A protein and the small-molecule ligand that binds it are described below.
Small molecule (SMILES): CC(=O)N[C@H]1[C@H](O[C@H]2[C@H](O)[C@@H](NC(C)=O)CO[C@@H]2CO)O[C@H](CO)[C@@H](O)[C@@H]1O

Binding-site contacts:
Ligand atom C2 contacts residue ASN720 of chain 1.B at 2.4 Å.
Ligand atom C5 contacts residue GLN929 of chain 1.B at 4.2 Å.
Ligand atom O5 contacts residue ASN720 of chain 1.B at 2.4 Å (h-bond).
Ligand atom C4 contacts residue ASN720 of chain 1.B at 4.1 Å.
Ligand atom O7 contacts residue ASN720 of chain 1.B at 3.9 Å.
Ligand atom C6 contacts residue LEU925 of chain 1.B at 4.2 Å (hydrophobic).
Ligand atom C6 contacts residue GLN929 of chain 1.B at 3.6 Å.
Ligand atom C8 contacts residue ASN720 of chain 1.B at 4.0 Å.
Ligand atom C7 contacts residue ASN720 of chain 1.B at 3.3 Å.
Ligand atom C1 contacts residue ASN720 of chain 1.B at 1.4 Å.
Ligand atom C1 contacts residue LEU925 of chain 1.B at 4.3 Å (hydrophobic).
Ligand atom O5 contacts residue GLN929 of chain 1.B at 4.3 Å.
Ligand atom C4 contacts residue LEU925 of chain 1.B at 4.5 Å (hydrophobic).
Ligand atom C3 contacts residue ASN720 of chain 1.B at 3.7 Å.
Ligand atom C5 contacts residue LEU925 of chain 1.B at 3.9 Å (hydrophobic).
Ligand atom C5 contacts residue ASN720 of chain 1.B at 3.6 Å.
Ligand atom O4 contacts residue LEU925 of chain 1.B at 4.0 Å.
Ligand atom C8 contacts residue LEU925 of chain 1.B at 3.5 Å (hydrophobic).
Ligand atom N2 contacts residue ASN720 of chain 1.B at 2.6 Å (h-bond).

Sequence of chain 1.B:
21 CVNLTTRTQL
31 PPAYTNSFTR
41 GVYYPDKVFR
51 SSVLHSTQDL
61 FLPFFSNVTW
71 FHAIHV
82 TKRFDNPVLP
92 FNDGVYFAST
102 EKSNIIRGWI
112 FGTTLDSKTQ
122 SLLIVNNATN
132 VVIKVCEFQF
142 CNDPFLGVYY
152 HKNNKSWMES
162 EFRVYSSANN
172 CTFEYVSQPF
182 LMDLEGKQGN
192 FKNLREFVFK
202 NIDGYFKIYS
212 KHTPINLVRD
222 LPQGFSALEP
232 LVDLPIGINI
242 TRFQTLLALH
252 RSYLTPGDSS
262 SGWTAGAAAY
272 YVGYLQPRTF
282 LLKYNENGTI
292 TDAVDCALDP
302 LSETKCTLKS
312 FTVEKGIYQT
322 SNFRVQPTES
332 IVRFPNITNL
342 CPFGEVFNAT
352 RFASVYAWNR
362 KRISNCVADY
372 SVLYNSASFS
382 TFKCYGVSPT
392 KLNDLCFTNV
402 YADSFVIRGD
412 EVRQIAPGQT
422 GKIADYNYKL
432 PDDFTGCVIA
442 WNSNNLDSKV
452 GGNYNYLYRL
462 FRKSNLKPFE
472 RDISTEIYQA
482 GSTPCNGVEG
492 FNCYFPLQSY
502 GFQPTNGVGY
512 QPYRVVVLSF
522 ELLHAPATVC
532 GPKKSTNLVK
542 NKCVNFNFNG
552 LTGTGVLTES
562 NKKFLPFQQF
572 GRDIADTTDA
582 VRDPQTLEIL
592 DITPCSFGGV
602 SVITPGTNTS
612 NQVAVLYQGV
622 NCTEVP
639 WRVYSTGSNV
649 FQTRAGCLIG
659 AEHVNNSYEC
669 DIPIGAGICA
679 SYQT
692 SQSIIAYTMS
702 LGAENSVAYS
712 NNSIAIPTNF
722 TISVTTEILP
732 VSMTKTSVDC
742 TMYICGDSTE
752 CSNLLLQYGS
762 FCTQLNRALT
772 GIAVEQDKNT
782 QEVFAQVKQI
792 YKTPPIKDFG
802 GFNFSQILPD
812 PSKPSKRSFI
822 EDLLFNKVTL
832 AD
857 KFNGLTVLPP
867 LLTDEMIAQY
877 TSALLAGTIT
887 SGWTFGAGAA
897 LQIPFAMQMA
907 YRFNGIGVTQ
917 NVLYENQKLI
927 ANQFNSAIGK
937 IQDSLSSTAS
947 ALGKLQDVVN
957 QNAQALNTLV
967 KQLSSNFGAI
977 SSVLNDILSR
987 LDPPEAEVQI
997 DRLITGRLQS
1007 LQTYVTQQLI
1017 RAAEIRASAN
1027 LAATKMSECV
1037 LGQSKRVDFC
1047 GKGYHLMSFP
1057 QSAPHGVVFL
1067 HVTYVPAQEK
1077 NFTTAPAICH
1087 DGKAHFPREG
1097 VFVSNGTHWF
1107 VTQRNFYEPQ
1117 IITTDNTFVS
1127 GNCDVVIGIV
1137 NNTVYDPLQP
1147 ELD